Sequence of chain 1.A:
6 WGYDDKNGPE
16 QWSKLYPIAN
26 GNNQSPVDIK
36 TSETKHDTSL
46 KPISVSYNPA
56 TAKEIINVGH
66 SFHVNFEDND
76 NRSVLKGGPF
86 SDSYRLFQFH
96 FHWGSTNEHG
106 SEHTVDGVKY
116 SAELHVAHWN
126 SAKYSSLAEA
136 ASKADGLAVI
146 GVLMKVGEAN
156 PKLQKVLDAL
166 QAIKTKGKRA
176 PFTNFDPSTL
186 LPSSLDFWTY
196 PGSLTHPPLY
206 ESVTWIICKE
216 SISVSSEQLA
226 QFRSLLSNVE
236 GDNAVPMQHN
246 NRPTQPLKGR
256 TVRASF

The protein below binds the small molecule below.
Small molecule (SMILES): NC(N)=NC1=[SH]CC(CSCC/C(N)=N/S(N)(=O)=O)=N1

Binding-site contacts:
Ligand atom O contacts residue ZN1 of chain 1.C at 3.1 Å.
Ligand atom C4 contacts residue LEU199 of chain 1.A at 4.2 Å (hydrophobic).
Ligand atom N1 contacts residue ALA136 of chain 1.A at 3.8 Å.
Ligand atom S2 contacts residue THR200 of chain 1.A at 4.0 Å.
Ligand atom S2 contacts residue HIS95 of chain 1.A at 4.0 Å.
Ligand atom N6 contacts residue HIS95 of chain 1.A at 3.3 Å (h-bond).
Ligand atom N5 contacts residue ZN1 of chain 1.C at 4.1 Å.
Ligand atom C contacts residue HIS201 of chain 1.A at 3.4 Å.
Ligand atom N6 contacts residue THR200 of chain 1.A at 3.2 Å (h-bond).
Ligand atom N contacts residue HIS201 of chain 1.A at 2.9 Å (h-bond).
Ligand atom C1 contacts residue HIS95 of chain 1.A at 4.2 Å.
Ligand atom S1 contacts residue PRO203 of chain 1.A at 3.9 Å.
Ligand atom C6 contacts residue ALA136 of chain 1.A at 3.8 Å (hydrophobic).
Ligand atom O contacts residue HIS120 of chain 1.A at 3.5 Å (h-bond).
Ligand atom C5 contacts residue PRO203 of chain 1.A at 3.9 Å (hydrophobic).
Ligand atom O contacts residue TRP210 of chain 1.A at 3.7 Å.
Ligand atom N4 contacts residue ALA136 of chain 1.A at 4.0 Å.
Ligand atom N6 contacts residue HIS120 of chain 1.A at 3.5 Å (h-bond).
Ligand atom O1 contacts residue TRP210 of chain 1.A at 3.7 Å.
Ligand atom O1 contacts residue THR200 of chain 1.A at 2.8 Å (h-bond).
Ligand atom O contacts residue HIS95 of chain 1.A at 3.6 Å.
Ligand atom C1 contacts residue HIS201 of chain 1.A at 3.3 Å.
Ligand atom O1 contacts residue SER198 of chain 1.A at 4.0 Å.
Ligand atom C5 contacts residue LEU199 of chain 1.A at 3.5 Å (hydrophobic).
Ligand atom N6 contacts residue ZN1 of chain 1.C at 1.9 Å.
Ligand atom O1 contacts residue ZN1 of chain 1.C at 4.1 Å.
Ligand atom O1 contacts residue LEU199 of chain 1.A at 3.0 Å.
Ligand atom S contacts residue GLN93 of chain 1.A at 4.2 Å.
Ligand atom O contacts residue VAL144 of chain 1.A at 3.7 Å.
Ligand atom N4 contacts residue LEU132 of chain 1.A at 4.1 Å.
Ligand atom N contacts residue THR200 of chain 1.A at 4.1 Å.
Ligand atom S2 contacts residue HIS120 of chain 1.A at 4.1 Å.
Ligand atom N6 contacts residue HIS97 of chain 1.A at 3.4 Å (h-bond).
Ligand atom N contacts residue LEU199 of chain 1.A at 3.8 Å.
Ligand atom N3 contacts residue ALA133 of chain 1.A at 3.6 Å.
Ligand atom C2 contacts residue GLN93 of chain 1.A at 3.5 Å.
Ligand atom N5 contacts residue LEU199 of chain 1.A at 3.6 Å.
Ligand atom C contacts residue LEU199 of chain 1.A at 4.0 Å (hydrophobic).
Ligand atom S2 contacts residue ZN1 of chain 1.C at 3.1 Å.
Ligand atom N5 contacts residue HIS95 of chain 1.A at 3.9 Å.